Sequence of chain 1.A:
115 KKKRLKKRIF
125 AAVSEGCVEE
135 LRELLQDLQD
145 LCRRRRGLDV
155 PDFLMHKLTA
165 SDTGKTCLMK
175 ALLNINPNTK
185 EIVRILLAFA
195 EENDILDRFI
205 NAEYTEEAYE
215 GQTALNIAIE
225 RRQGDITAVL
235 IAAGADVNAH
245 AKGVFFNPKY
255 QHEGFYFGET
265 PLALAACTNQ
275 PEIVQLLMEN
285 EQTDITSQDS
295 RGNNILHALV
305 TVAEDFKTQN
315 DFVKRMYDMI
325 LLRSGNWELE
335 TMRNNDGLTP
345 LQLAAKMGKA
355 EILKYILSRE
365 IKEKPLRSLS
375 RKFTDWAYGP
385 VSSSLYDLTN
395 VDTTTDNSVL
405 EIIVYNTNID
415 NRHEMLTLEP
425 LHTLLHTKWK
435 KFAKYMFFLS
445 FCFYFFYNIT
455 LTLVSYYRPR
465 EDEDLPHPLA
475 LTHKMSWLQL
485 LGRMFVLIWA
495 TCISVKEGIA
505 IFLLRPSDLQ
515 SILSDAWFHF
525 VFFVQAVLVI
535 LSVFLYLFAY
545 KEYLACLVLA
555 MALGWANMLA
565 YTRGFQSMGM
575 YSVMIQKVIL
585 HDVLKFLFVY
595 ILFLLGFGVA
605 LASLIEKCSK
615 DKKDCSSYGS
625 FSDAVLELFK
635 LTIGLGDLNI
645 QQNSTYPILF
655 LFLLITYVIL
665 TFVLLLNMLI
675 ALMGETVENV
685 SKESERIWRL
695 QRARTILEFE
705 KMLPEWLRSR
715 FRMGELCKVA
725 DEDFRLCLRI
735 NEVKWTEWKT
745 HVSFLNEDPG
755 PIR

Binding-site contacts:
Ligand atom C10 contacts residue SER444 of chain 1.A at 3.3 Å.
Ligand atom N17 contacts residue LYS500 of chain 1.A at 3.4 Å.
Ligand atom C09 contacts residue SER444 of chain 1.A at 3.3 Å.
Ligand atom C03 contacts residue TYR565 of chain 1.A at 3.4 Å (hydrophobic).
Ligand atom C07 contacts residue LYS500 of chain 1.A at 3.9 Å.
Ligand atom C15 contacts residue LYS500 of chain 1.A at 4.1 Å.
Ligand atom O14 contacts residue LYS500 of chain 1.A at 4.1 Å.
Ligand atom C05 contacts residue PHE526 of chain 1.A at 3.5 Å (hydrophobic).
Ligand atom C02 contacts residue SER444 of chain 1.A at 4.3 Å.
Ligand atom C04 contacts residue PHE526 of chain 1.A at 4.0 Å (hydrophobic).
Ligand atom C09 contacts residue TRP493 of chain 1.A at 3.5 Å (hydrophobic).
Ligand atom C03 contacts residue SER444 of chain 1.A at 3.3 Å.
Ligand atom C12 contacts residue SER444 of chain 1.A at 4.1 Å.
Ligand atom C04 contacts residue SER444 of chain 1.A at 3.8 Å.
Ligand atom C13 contacts residue SER444 of chain 1.A at 4.1 Å.
Ligand atom C05 contacts residue GLU501 of chain 1.A at 3.8 Å.
Ligand atom C05 contacts residue TYR565 of chain 1.A at 4.4 Å (hydrophobic).
Ligand atom C15 contacts residue CYS496 of chain 1.A at 4.1 Å (hydrophobic).
Ligand atom C07 contacts residue GLU501 of chain 1.A at 4.2 Å.
Ligand atom C06 contacts residue GLU501 of chain 1.A at 3.2 Å.
Ligand atom C04 contacts residue TYR565 of chain 1.A at 3.2 Å (hydrophobic).
Ligand atom C10 contacts residue TRP493 of chain 1.A at 3.9 Å (hydrophobic).
Ligand atom N17 contacts residue CYS496 of chain 1.A at 3.8 Å.
Ligand atom C06 contacts residue PHE526 of chain 1.A at 4.2 Å (hydrophobic).
Ligand atom C11 contacts residue SER444 of chain 1.A at 3.6 Å.
Ligand atom C16 contacts residue LYS500 of chain 1.A at 3.7 Å.
Ligand atom C08 contacts residue SER444 of chain 1.A at 3.7 Å.
Ligand atom C11 contacts residue LEU443 of chain 1.A at 4.3 Å (hydrophobic).

A protein and the small-molecule ligand that binds it are described below.
Small molecule (SMILES): NCCOB(c1ccccc1)c1ccccc1